Sequence of chain 1.A:
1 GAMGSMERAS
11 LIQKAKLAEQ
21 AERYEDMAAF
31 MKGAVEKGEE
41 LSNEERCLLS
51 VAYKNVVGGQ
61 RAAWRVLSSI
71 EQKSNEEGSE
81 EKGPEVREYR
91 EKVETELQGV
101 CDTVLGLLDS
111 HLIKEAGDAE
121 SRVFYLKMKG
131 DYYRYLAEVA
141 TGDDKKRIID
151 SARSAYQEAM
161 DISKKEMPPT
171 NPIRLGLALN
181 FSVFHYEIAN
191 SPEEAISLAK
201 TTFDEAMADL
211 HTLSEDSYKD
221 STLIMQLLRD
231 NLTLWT

Sequence of chain 1.B:
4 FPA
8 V

A protein and the small-molecule ligand that binds it are described below.
Small molecule (SMILES): CC(C)(Oc1cc(Cl)cc(Cl)c1)C(=O)NCCS

Binding-site contacts:
Ligand atom C3 contacts residue PRO172 of chain 1.A at 3.7 Å (hydrophobic).
Ligand atom S contacts residue SER50 of chain 1.A at 4.4 Å.
Ligand atom C5 contacts residue PHE124 of chain 1.A at 3.9 Å (hydrophobic).
Ligand atom O contacts residue ILE224 of chain 1.A at 3.7 Å.
Ligand atom CL contacts residue GLY176 of chain 1.A at 4.1 Å.
Ligand atom C5 contacts residue LYS127 of chain 1.A at 4.3 Å.
Ligand atom C3 contacts residue VAL8 of chain 1.B at 4.3 Å (hydrophobic).
Ligand atom CL contacts residue PHE124 of chain 1.A at 4.3 Å.
Ligand atom CL1 contacts residue VAL51 of chain 1.A at 4.2 Å.
Ligand atom CL contacts residue LYS127 of chain 1.A at 3.5 Å.
Ligand atom C8 contacts residue PRO172 of chain 1.A at 4.3 Å (hydrophobic).
Ligand atom C contacts residue ILE224 of chain 1.A at 4.1 Å (hydrophobic).
Ligand atom C10 contacts residue CYS47 of chain 1.A at 3.5 Å (hydrophobic).
Ligand atom O contacts residue PRO172 of chain 1.A at 4.1 Å.
Ligand atom C8 contacts residue ASP220 of chain 1.A at 4.1 Å.
Ligand atom C contacts residue LEU223 of chain 1.A at 4.1 Å (hydrophobic).
Ligand atom CL1 contacts residue VAL8 of chain 1.B at 3.3 Å.
Ligand atom C4 contacts residue LYS127 of chain 1.A at 4.4 Å.
Ligand atom C2 contacts residue ILE224 of chain 1.A at 4.2 Å (hydrophobic).
Ligand atom S contacts residue CYS47 of chain 1.A at 2.0 Å (h-bond).
Ligand atom C11 contacts residue CYS47 of chain 1.A at 3.1 Å (hydrophobic).
Ligand atom C4 contacts residue VAL8 of chain 1.B at 4.1 Å (hydrophobic).
Ligand atom C5 contacts residue VAL8 of chain 1.B at 3.8 Å (hydrophobic).
Ligand atom C3 contacts residue ILE224 of chain 1.A at 4.2 Å (hydrophobic).
Ligand atom C4 contacts residue PRO172 of chain 1.A at 4.3 Å (hydrophobic).
Ligand atom C1 contacts residue ILE224 of chain 1.A at 4.3 Å (hydrophobic).
Ligand atom C8 contacts residue ILE224 of chain 1.A at 4.2 Å (hydrophobic).
Ligand atom CL contacts residue ILE173 of chain 1.A at 3.6 Å.
Ligand atom CL contacts residue PRO172 of chain 1.A at 4.0 Å.
Ligand atom S contacts residue PHE124 of chain 1.A at 4.2 Å.
Ligand atom C4 contacts residue PHE124 of chain 1.A at 4.2 Å (hydrophobic).
Ligand atom CL contacts residue LEU177 of chain 1.A at 4.4 Å.
Ligand atom CL1 contacts residue SER50 of chain 1.A at 3.4 Å.
Ligand atom C6 contacts residue VAL8 of chain 1.B at 3.7 Å (hydrophobic).